Binding-site contacts:
Ligand atom C2 contacts residue PHE16 of chain 1.B at 4.3 Å (hydrophobic).
Ligand atom C3 contacts residue ASN13 of chain 1.B at 3.7 Å.
Ligand atom C3 contacts residue PHE16 of chain 1.B at 4.3 Å (hydrophobic).
Ligand atom C1 contacts residue ASN13 of chain 1.B at 1.5 Å.
Ligand atom O4 contacts residue HIS151 of chain 1.B at 4.3 Å.
Ligand atom N2 contacts residue ASN13 of chain 1.B at 2.7 Å (h-bond).
Ligand atom C7 contacts residue SER15 of chain 1.B at 4.0 Å.
Ligand atom O7 contacts residue ASN13 of chain 1.B at 2.9 Å (h-bond).
Ligand atom C2 contacts residue ASN13 of chain 1.B at 2.3 Å.
Ligand atom C4 contacts residue ASN13 of chain 1.B at 4.2 Å.
Ligand atom C8 contacts residue SER15 of chain 1.B at 2.9 Å.
Ligand atom C8 contacts residue ASN13 of chain 1.B at 4.3 Å.
Ligand atom N2 contacts residue PHE16 of chain 1.B at 3.9 Å.
Ligand atom C1 contacts residue PHE16 of chain 1.B at 4.0 Å (hydrophobic).
Ligand atom O5 contacts residue ASN13 of chain 1.B at 2.4 Å (h-bond).
Ligand atom N2 contacts residue SER15 of chain 1.B at 4.4 Å.
Ligand atom C7 contacts residue ASN13 of chain 1.B at 3.0 Å.
Ligand atom C6 contacts residue ASN150 of chain 1.B at 4.1 Å.
Ligand atom C5 contacts residue ASN13 of chain 1.B at 3.7 Å.

Sequence of chain 1.B:
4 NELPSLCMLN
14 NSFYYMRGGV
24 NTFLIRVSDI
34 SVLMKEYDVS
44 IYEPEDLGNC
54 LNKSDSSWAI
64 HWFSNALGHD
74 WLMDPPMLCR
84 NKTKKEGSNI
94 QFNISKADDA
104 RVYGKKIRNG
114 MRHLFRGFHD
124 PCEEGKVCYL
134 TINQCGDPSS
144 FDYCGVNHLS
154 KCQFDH

A small-molecule ligand and the protein it binds are described below.
Small molecule (SMILES): CC(=O)N[C@@H]1[C@@H](O)[C@H](O)[C@@H](CO)O[C@H]1O